A small-molecule ligand and the protein it binds are described below.
Small molecule (SMILES): Cn1c(=O)cc(NC(C)(C)c2ncccn2)c2cc(Nc3ccnc(Cl)c3C#N)ccc21

Sequence of chain 2.A:
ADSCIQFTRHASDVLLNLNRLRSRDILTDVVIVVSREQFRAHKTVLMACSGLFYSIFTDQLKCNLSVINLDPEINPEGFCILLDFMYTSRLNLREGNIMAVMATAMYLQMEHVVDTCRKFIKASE

Sequence of chain 1.A:
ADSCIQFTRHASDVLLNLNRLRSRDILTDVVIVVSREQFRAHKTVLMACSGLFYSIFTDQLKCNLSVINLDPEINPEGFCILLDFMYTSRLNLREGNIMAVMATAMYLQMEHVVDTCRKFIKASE

Binding-site contacts:
Ligand atom C5 contacts residue HIS115 of chain 2.A at 3.8 Å.
Ligand atom N1 contacts residue CYS52 of chain 2.A at 3.6 Å.
Ligand atom C9 contacts residue ASP16 of chain 1.A at 3.4 Å.
Ligand atom C contacts residue GLN112 of chain 2.A at 3.2 Å.
Ligand atom N6 contacts residue ALA51 of chain 2.A at 3.4 Å (h-bond).
Ligand atom C6 contacts residue ALA51 of chain 2.A at 3.2 Å (hydrophobic).
Ligand atom N1 contacts residue ALA51 of chain 2.A at 3.2 Å (h-bond).
Ligand atom C18 contacts residue TYR57 of chain 2.A at 3.5 Å (hydrophobic).
Ligand atom N2 contacts residue HIS115 of chain 2.A at 3.4 Å.
Ligand atom C21 contacts residue GLY54 of chain 2.A at 3.4 Å.
Ligand atom C8 contacts residue HIS115 of chain 2.A at 3.7 Å.
Ligand atom N5 contacts residue TYR57 of chain 2.A at 3.8 Å.
Ligand atom CL contacts residue LEU24 of chain 1.A at 3.7 Å.
Ligand atom C22 contacts residue GLY54 of chain 2.A at 3.7 Å.
Ligand atom O contacts residue GLU114 of chain 2.A at 3.0 Å (salt-bridge).
Ligand atom N contacts residue GLN112 of chain 2.A at 3.3 Å (h-bond).
Ligand atom C17 contacts residue TYR57 of chain 2.A at 3.6 Å (hydrophobic).
Ligand atom C12 contacts residue ALA51 of chain 2.A at 3.4 Å (hydrophobic).
Ligand atom C8 contacts residue ASP16 of chain 1.A at 3.4 Å.
Ligand atom C18 contacts residue ASN20 of chain 1.A at 3.7 Å.
Ligand atom N4 contacts residue ASN20 of chain 1.A at 3.6 Å.
Ligand atom O contacts residue MET113 of chain 2.A at 3.7 Å.
Ligand atom C5 contacts residue CYS52 of chain 2.A at 3.4 Å (hydrophobic).
Ligand atom N6 contacts residue MET50 of chain 2.A at 3.2 Å (h-bond).
Ligand atom C19 contacts residue ASN20 of chain 1.A at 3.8 Å.
Ligand atom C14 contacts residue ASN20 of chain 1.A at 3.7 Å.
Ligand atom N5 contacts residue ASN20 of chain 1.A at 3.8 Å.
Ligand atom C19 contacts residue MET50 of chain 2.A at 3.5 Å (hydrophobic).
Ligand atom C12 contacts residue ASN20 of chain 1.A at 3.6 Å.
Ligand atom N6 contacts residue LEU24 of chain 1.A at 3.6 Å.
Ligand atom C13 contacts residue MET50 of chain 2.A at 3.5 Å (hydrophobic).
Ligand atom CL contacts residue TYR57 of chain 2.A at 3.7 Å.
Ligand atom C19 contacts residue TYR57 of chain 2.A at 3.5 Å (hydrophobic).
Ligand atom C17 contacts residue ASN20 of chain 1.A at 3.7 Å.
Ligand atom C4 contacts residue ALA51 of chain 2.A at 3.8 Å (hydrophobic).
Ligand atom C1 contacts residue GLN112 of chain 2.A at 3.4 Å.
Ligand atom O contacts residue GLN112 of chain 2.A at 3.5 Å (h-bond).
Ligand atom N4 contacts residue MET50 of chain 2.A at 2.9 Å (h-bond).
Ligand atom CL contacts residue ARG23 of chain 1.A at 3.5 Å.
Ligand atom C20 contacts residue GLY54 of chain 2.A at 3.8 Å.